Sequence of chain 1.D:
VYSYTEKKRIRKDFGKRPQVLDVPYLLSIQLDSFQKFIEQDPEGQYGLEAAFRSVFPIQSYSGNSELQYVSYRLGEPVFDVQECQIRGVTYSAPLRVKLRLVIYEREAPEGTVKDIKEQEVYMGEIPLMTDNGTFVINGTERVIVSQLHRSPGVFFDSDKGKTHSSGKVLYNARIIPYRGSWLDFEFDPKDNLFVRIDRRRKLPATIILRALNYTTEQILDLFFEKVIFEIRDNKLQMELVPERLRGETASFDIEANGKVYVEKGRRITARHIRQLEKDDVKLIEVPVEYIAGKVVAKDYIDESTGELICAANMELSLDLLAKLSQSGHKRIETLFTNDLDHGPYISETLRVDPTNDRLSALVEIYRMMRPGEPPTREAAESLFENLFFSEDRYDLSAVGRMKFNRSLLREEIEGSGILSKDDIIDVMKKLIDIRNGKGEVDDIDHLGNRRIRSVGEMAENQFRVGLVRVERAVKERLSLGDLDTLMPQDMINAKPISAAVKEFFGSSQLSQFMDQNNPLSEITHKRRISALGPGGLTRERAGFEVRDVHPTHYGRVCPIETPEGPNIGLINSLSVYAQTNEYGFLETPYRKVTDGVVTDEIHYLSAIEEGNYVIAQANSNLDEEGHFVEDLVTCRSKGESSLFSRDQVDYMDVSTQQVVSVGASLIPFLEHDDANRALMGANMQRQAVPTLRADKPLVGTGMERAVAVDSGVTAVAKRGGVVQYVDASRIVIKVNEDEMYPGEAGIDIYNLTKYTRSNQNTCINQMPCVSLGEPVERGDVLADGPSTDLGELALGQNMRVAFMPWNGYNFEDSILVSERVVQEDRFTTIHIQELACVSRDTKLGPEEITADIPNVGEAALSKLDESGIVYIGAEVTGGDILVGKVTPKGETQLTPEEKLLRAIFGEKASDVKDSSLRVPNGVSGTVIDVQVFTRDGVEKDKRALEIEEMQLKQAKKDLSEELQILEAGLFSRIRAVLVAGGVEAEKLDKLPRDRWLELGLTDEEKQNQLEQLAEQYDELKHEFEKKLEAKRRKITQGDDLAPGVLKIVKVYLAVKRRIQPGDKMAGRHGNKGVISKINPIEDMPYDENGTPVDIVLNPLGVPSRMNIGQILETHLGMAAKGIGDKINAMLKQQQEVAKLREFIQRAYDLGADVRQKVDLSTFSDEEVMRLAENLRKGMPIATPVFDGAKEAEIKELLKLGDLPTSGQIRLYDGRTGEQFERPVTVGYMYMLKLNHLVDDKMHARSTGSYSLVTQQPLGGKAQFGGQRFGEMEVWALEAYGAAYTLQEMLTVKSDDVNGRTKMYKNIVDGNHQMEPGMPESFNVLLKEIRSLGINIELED

Sequence of chain 1.B:
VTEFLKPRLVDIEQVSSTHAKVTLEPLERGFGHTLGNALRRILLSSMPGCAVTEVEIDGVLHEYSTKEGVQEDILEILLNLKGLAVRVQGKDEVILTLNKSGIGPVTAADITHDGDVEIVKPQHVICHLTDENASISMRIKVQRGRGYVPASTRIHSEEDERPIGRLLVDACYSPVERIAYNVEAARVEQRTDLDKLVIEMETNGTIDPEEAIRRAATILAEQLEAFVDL

Binding-site contacts:
Ligand atom C16 contacts residue ILE966 of chain 1.D at 3.6 Å (hydrophobic).
Ligand atom C20 contacts residue GLN725 of chain 1.D at 3.6 Å.
Ligand atom C10 contacts residue GLN725 of chain 1.D at 3.5 Å.
Ligand atom C18 contacts residue ILE966 of chain 1.D at 3.8 Å (hydrophobic).
Ligand atom O3 contacts residue GLN965 of chain 1.D at 3.2 Å.
Ligand atom C17 contacts residue GLN965 of chain 1.D at 3.4 Å.
Ligand atom C17 contacts residue ILE966 of chain 1.D at 3.7 Å (hydrophobic).
Ligand atom C1 contacts residue ASP135 of chain 1.B at 4.2 Å.
Ligand atom C7 contacts residue GLN965 of chain 1.D at 3.8 Å.
Ligand atom C7 contacts residue ILE966 of chain 1.D at 4.2 Å (hydrophobic).
Ligand atom C14 contacts residue GLU962 of chain 1.D at 3.6 Å.
Ligand atom O4 contacts residue ASP135 of chain 1.B at 4.4 Å.
Ligand atom C11 contacts residue TYR726 of chain 1.D at 3.4 Å (hydrophobic).
Ligand atom C3 contacts residue TYR726 of chain 1.D at 3.8 Å (hydrophobic).
Ligand atom C7 contacts residue ALA969 of chain 1.D at 3.5 Å (hydrophobic).
Ligand atom C22 contacts residue GLN725 of chain 1.D at 4.3 Å.
Ligand atom O2 contacts residue GLU962 of chain 1.D at 4.3 Å.
Ligand atom C17 contacts residue GLU962 of chain 1.D at 4.2 Å.
Ligand atom C15 contacts residue GLU962 of chain 1.D at 3.6 Å.
Ligand atom C8 contacts residue ALA969 of chain 1.D at 3.2 Å (hydrophobic).
Ligand atom C16 contacts residue GLN965 of chain 1.D at 3.5 Å.
Ligand atom C1 contacts residue TYR726 of chain 1.D at 3.9 Å (hydrophobic).
Ligand atom C16 contacts residue GLU962 of chain 1.D at 3.4 Å.
Ligand atom C3 contacts residue ASP135 of chain 1.B at 4.4 Å.
Ligand atom C9 contacts residue GLN725 of chain 1.D at 4.2 Å.
Ligand atom C23 contacts residue GLN725 of chain 1.D at 3.9 Å.
Ligand atom C10 contacts residue TYR726 of chain 1.D at 4.2 Å (hydrophobic).
Ligand atom C11 contacts residue ILE966 of chain 1.D at 3.8 Å (hydrophobic).
Ligand atom C13 contacts residue GLU962 of chain 1.D at 3.8 Å.
Ligand atom C12 contacts residue ASP135 of chain 1.B at 3.3 Å.
Ligand atom C8 contacts residue GLN725 of chain 1.D at 4.0 Å.

This small molecule binds to this protein.
Small molecule (SMILES): C[C@H](CCC(=O)NCCC[N+](C)(C)CC(O)CS(=O)(=O)O)[C@H]1CC[C@H]2[C@@H]3[C@H](O)C[C@@H]4C[C@H](O)CC[C@]4(C)[C@H]3C[C@H](O)[C@]12C